Sequence of chain 1.A:
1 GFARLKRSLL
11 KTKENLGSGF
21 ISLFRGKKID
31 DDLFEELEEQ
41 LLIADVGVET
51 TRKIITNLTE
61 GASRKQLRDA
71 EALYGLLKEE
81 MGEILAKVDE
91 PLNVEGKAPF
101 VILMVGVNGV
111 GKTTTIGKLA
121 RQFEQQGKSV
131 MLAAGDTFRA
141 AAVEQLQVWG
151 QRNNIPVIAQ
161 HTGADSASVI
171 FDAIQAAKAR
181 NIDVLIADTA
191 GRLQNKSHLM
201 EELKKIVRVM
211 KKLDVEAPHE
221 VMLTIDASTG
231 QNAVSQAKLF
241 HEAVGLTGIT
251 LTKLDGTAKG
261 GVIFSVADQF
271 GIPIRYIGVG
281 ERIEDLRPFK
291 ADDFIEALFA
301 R

The protein below binds the small molecule below.
Small molecule (SMILES): N#Cc1ccc2cc[nH]c2c1

Binding-site contacts:
Ligand atom CAC contacts residue SER168 of chain 1.A at 3.9 Å.
Ligand atom NAI contacts residue VAL209 of chain 1.A at 4.1 Å.
Ligand atom CAJ contacts residue VAL209 of chain 1.A at 3.9 Å (hydrophobic).
Ligand atom CAC contacts residue PHE171 of chain 1.A at 3.7 Å (hydrophobic).
Ligand atom NAA contacts residue ASP172 of chain 1.A at 2.8 Å (salt-bridge).
Ligand atom CAD contacts residue PHE171 of chain 1.A at 3.3 Å (hydrophobic).
Ligand atom CAF contacts residue LYS212 of chain 1.A at 4.5 Å.
Ligand atom NAA contacts residue GLN160 of chain 1.A at 4.3 Å.
Ligand atom CAH contacts residue SER168 of chain 1.A at 3.7 Å.
Ligand atom CAH contacts residue PHE171 of chain 1.A at 4.4 Å (hydrophobic).
Ligand atom NAA contacts residue SER168 of chain 1.A at 2.8 Å (h-bond).
Ligand atom CAJ contacts residue LYS212 of chain 1.A at 3.1 Å.
Ligand atom CAF contacts residue PHE171 of chain 1.A at 4.4 Å (hydrophobic).
Ligand atom CAB contacts residue ASP172 of chain 1.A at 3.2 Å.
Ligand atom CAK contacts residue VAL209 of chain 1.A at 4.3 Å (hydrophobic).
Ligand atom CAC contacts residue ASP172 of chain 1.A at 4.2 Å.
Ligand atom CAB contacts residue PHE171 of chain 1.A at 4.0 Å (hydrophobic).
Ligand atom CAE contacts residue PHE171 of chain 1.A at 3.6 Å (hydrophobic).
Ligand atom CAG contacts residue VAL209 of chain 1.A at 4.4 Å (hydrophobic).
Ligand atom CAB contacts residue SER168 of chain 1.A at 3.1 Å.
Ligand atom CAK contacts residue LYS212 of chain 1.A at 3.1 Å.
Ligand atom NAI contacts residue LYS212 of chain 1.A at 4.5 Å.